Sequence of chain 50.A:
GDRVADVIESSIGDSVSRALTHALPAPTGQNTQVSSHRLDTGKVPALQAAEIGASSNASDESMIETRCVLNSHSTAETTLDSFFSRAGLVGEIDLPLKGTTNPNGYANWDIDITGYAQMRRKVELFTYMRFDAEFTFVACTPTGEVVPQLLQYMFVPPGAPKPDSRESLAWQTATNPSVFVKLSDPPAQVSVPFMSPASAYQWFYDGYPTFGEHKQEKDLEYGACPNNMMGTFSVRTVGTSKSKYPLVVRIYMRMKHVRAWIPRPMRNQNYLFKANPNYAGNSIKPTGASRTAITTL

Sequence of chain 46.C:
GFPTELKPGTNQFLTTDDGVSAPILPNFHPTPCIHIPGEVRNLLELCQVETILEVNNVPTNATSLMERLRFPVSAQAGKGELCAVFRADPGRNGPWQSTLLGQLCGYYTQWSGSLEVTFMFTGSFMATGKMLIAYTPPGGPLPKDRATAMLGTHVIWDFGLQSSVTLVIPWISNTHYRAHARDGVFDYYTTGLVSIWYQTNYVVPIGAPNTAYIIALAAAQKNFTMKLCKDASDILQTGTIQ

This small molecule binds to this protein.
Small molecule (SMILES): CCO/N=C/c1ccc(OCCCCCN2CCN(c3ccncc3)C2=O)cc1

Binding-site contacts:
Ligand atom CAI contacts residue VAL192 of chain 50.A at 3.9 Å (hydrophobic).
Ligand atom CAI contacts residue PHE135 of chain 50.A at 3.7 Å (hydrophobic).
Ligand atom OAB contacts residue ILE113 of chain 50.A at 3.2 Å (h-bond).
Ligand atom CAL contacts residue PRO177 of chain 50.A at 3.7 Å (hydrophobic).
Ligand atom CAG contacts residue ASN228 of chain 50.A at 3.2 Å.
Ligand atom CAA contacts residue SER178 of chain 50.A at 3.5 Å.
Ligand atom NBB contacts residue TRP203 of chain 50.A at 3.9 Å.
Ligand atom OAB contacts residue TRP203 of chain 50.A at 3.8 Å.
Ligand atom CBA contacts residue ASN228 of chain 50.A at 3.8 Å.
Ligand atom OAW contacts residue MET195 of chain 50.A at 3.3 Å.
Ligand atom CAG contacts residue TRP203 of chain 50.A at 3.6 Å (hydrophobic).
Ligand atom CAS contacts residue ASN228 of chain 50.A at 3.7 Å.
Ligand atom CAA contacts residue TYR153 of chain 50.A at 3.7 Å (hydrophobic).
Ligand atom CAC contacts residue PHE233 of chain 50.A at 3.9 Å (hydrophobic).
Ligand atom CAA contacts residue PRO177 of chain 50.A at 3.3 Å (hydrophobic).
Ligand atom NBC contacts residue TRP203 of chain 50.A at 3.2 Å.
Ligand atom CAD contacts residue ASP112 of chain 50.A at 3.7 Å.
Ligand atom CBA contacts residue TRP203 of chain 50.A at 3.3 Å (hydrophobic).
Ligand atom NAT contacts residue PHE155 of chain 50.A at 3.9 Å.
Ligand atom CAG contacts residue GLN202 of chain 50.A at 3.5 Å.
Ligand atom OAB contacts residue ASP112 of chain 50.A at 3.6 Å.
Ligand atom CAE contacts residue ASN228 of chain 50.A at 3.4 Å.
Ligand atom CAP contacts residue ILE111 of chain 50.A at 3.6 Å (hydrophobic).
Ligand atom CAP contacts residue PHE135 of chain 50.A at 3.6 Å (hydrophobic).
Ligand atom OAW contacts residue ILE111 of chain 50.A at 3.9 Å.
Ligand atom CAK contacts residue PHE135 of chain 50.A at 3.6 Å (hydrophobic).
Ligand atom CAD contacts residue THR114 of chain 50.A at 3.6 Å.
Ligand atom CAL contacts residue PHE155 of chain 50.A at 3.7 Å (hydrophobic).
Ligand atom CAH contacts residue PHE155 of chain 50.A at 3.7 Å (hydrophobic).
Ligand atom CAC contacts residue PHE137 of chain 50.A at 3.8 Å (hydrophobic).
Ligand atom CAN contacts residue ILE111 of chain 50.A at 3.8 Å (hydrophobic).
Ligand atom CAF contacts residue TRP203 of chain 50.A at 3.8 Å (hydrophobic).
Ligand atom CAE contacts residue GLN202 of chain 50.A at 3.4 Å.
Ligand atom CAS contacts residue TYR201 of chain 50.A at 3.7 Å (hydrophobic).
Ligand atom CAA contacts residue VAL179 of chain 50.A at 3.3 Å (hydrophobic).
Ligand atom CAJ contacts residue PHE155 of chain 50.A at 3.8 Å (hydrophobic).
Ligand atom CAS contacts residue TRP203 of chain 50.A at 3.5 Å (hydrophobic).
Ligand atom CAF contacts residue ASP112 of chain 50.A at 3.6 Å.
Ligand atom CAX contacts residue TRP203 of chain 50.A at 3.5 Å (hydrophobic).
Ligand atom CAR contacts residue TYR201 of chain 50.A at 3.5 Å (hydrophobic).

Sequence of chain 50.C:
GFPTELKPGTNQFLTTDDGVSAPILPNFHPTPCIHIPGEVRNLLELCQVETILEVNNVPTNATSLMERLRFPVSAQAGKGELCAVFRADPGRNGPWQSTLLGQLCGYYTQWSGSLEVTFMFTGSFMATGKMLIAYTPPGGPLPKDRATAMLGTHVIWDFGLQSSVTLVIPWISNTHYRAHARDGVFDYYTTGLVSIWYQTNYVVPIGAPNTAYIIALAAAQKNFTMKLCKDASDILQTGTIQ